Sequence of chain 57.Q:
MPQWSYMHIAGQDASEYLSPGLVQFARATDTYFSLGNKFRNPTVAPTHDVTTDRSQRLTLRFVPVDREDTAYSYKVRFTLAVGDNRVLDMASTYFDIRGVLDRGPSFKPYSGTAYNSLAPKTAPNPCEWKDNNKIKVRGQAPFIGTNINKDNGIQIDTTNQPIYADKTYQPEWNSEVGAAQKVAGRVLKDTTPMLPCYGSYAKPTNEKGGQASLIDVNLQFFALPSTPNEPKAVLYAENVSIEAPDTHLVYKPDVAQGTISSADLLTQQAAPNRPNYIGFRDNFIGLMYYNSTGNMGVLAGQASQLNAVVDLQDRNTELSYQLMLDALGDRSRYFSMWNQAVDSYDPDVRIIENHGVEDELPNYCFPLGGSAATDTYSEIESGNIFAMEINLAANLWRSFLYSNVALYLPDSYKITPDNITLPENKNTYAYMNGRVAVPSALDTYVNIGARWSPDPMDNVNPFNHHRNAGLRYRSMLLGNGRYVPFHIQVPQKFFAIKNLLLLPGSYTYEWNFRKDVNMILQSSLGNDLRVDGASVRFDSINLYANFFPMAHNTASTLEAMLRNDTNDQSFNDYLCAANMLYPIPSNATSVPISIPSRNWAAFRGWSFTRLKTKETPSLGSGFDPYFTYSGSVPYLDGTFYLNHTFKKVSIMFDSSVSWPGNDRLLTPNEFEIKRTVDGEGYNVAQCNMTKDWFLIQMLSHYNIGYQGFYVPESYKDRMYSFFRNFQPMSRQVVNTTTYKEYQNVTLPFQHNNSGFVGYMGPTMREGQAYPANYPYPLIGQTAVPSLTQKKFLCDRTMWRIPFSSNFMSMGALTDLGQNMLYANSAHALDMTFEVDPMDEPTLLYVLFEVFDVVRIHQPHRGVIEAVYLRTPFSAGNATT

A small-molecule ligand and the protein it binds are described below.
Small molecule (SMILES): NC(N)=NCCC[C@H](NC(=O)[C@@H]1CCCN1)C(=O)N[C@H](C=O)CC1=NC=NC1

Sequence of chain 57.R:
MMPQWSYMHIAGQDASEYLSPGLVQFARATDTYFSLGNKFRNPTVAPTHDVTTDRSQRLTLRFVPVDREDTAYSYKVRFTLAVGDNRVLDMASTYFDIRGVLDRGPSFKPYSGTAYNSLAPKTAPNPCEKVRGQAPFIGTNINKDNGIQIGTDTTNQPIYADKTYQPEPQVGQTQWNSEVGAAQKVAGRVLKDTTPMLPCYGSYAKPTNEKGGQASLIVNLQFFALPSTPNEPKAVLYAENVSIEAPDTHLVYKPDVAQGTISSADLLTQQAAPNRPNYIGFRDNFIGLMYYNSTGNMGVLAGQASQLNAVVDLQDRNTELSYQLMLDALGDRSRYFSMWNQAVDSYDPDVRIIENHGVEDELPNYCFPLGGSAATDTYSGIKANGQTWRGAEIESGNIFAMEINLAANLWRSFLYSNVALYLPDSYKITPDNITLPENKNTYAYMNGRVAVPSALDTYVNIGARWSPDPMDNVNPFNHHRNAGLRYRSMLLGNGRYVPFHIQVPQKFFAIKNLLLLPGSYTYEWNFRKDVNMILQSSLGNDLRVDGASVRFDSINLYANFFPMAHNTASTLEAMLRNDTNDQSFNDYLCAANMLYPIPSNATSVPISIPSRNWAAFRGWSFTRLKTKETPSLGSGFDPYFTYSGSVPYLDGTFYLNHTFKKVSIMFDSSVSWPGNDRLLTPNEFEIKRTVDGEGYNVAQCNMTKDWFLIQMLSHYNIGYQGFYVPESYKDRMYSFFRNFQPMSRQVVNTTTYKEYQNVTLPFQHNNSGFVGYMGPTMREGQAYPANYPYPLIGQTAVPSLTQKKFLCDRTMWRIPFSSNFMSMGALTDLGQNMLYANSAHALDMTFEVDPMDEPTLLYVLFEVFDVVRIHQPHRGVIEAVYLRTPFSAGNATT

Binding-site contacts:
Ligand atom CD contacts residue CYS621 of chain 57.R at 3.5 Å (hydrophobic).
Ligand atom O contacts residue ALA857 of chain 57.R at 3.7 Å.
Ligand atom C contacts residue ARG649 of chain 57.R at 3.9 Å.
Ligand atom CB contacts residue CYS621 of chain 57.R at 3.5 Å (hydrophobic).
Ligand atom N contacts residue ARG649 of chain 57.R at 4.2 Å.
Ligand atom CB contacts residue ALA857 of chain 57.R at 4.2 Å (hydrophobic).
Ligand atom CD contacts residue ASN617 of chain 57.R at 3.1 Å.
Ligand atom N contacts residue CYS621 of chain 57.R at 3.0 Å (h-bond).
Ligand atom ND1 contacts residue GLU894 of chain 57.R at 3.5 Å (salt-bridge).
Ligand atom NE2 contacts residue ARG845 of chain 57.R at 4.0 Å.
Ligand atom CB contacts residue GLU894 of chain 57.R at 3.4 Å.
Ligand atom N contacts residue ASP618 of chain 57.R at 3.4 Å (salt-bridge).
Ligand atom CA contacts residue TYR619 of chain 57.R at 4.2 Å (hydrophobic).
Ligand atom CB contacts residue TYR619 of chain 57.R at 4.0 Å (hydrophobic).
Ligand atom C contacts residue TYR619 of chain 57.R at 3.2 Å (hydrophobic).
Ligand atom CB contacts residue LEU620 of chain 57.R at 3.8 Å (hydrophobic).
Ligand atom CA contacts residue CYS621 of chain 57.R at 3.2 Å (hydrophobic).
Ligand atom CB contacts residue ARG649 of chain 57.R at 4.1 Å.
Ligand atom CE1 contacts residue GLU894 of chain 57.R at 4.1 Å.
Ligand atom CB contacts residue ARG649 of chain 57.R at 4.2 Å.
Ligand atom CG contacts residue CYS621 of chain 57.R at 3.9 Å (hydrophobic).
Ligand atom CD contacts residue ARG46 of chain 57.Q at 3.3 Å.
Ligand atom CB contacts residue PHE896 of chain 57.R at 4.0 Å (hydrophobic).
Ligand atom C contacts residue ARG845 of chain 57.R at 4.1 Å.
Ligand atom CD2 contacts residue ARG845 of chain 57.R at 4.0 Å.
Ligand atom N contacts residue TYR619 of chain 57.R at 3.5 Å (h-bond).
Ligand atom CA contacts residue TYR619 of chain 57.R at 4.1 Å (hydrophobic).
Ligand atom CB contacts residue TYR619 of chain 57.R at 3.7 Å (hydrophobic).
Ligand atom NE2 contacts residue GLU894 of chain 57.R at 4.2 Å.
Ligand atom O contacts residue TYR619 of chain 57.R at 2.7 Å.
Ligand atom CG contacts residue ARG46 of chain 57.Q at 3.1 Å.
Ligand atom N contacts residue ASN617 of chain 57.R at 2.9 Å (h-bond).
Ligand atom ND1 contacts residue LEU348 of chain 57.R at 3.6 Å.
Ligand atom CA contacts residue ASN617 of chain 57.R at 4.1 Å.
Ligand atom CE1 contacts residue LEU348 of chain 57.R at 3.5 Å (hydrophobic).
Ligand atom N contacts residue TYR619 of chain 57.R at 3.6 Å.
Ligand atom CG contacts residue GLU894 of chain 57.R at 3.2 Å.
Ligand atom CG contacts residue ASN617 of chain 57.R at 3.7 Å.
Ligand atom O contacts residue ARG649 of chain 57.R at 3.3 Å (salt-bridge).
Ligand atom CD2 contacts residue GLU894 of chain 57.R at 3.7 Å.